Binding-site contacts:
Ligand atom N2 contacts residue ASN32 of chain 1.A at 2.9 Å (h-bond).
Ligand atom C7 contacts residue ASN32 of chain 1.A at 3.4 Å.
Ligand atom O6 contacts residue THR34 of chain 1.A at 3.7 Å.
Ligand atom O6 contacts residue ALA33 of chain 1.A at 2.9 Å (h-bond).
Ligand atom C6 contacts residue THR34 of chain 1.A at 4.1 Å.
Ligand atom C3 contacts residue ASN32 of chain 1.A at 3.9 Å.
Ligand atom O5 contacts residue ALA33 of chain 1.A at 3.7 Å.
Ligand atom C2 contacts residue ASN32 of chain 1.A at 2.5 Å.
Ligand atom C6 contacts residue ALA33 of chain 1.A at 3.9 Å (hydrophobic).
Ligand atom O5 contacts residue THR312 of chain 1.A at 4.5 Å.
Ligand atom O5 contacts residue ASN32 of chain 1.A at 2.4 Å (h-bond).
Ligand atom C8 contacts residue ASN32 of chain 1.A at 4.5 Å.
Ligand atom C1 contacts residue ASN32 of chain 1.A at 1.4 Å.
Ligand atom O7 contacts residue ASN32 of chain 1.A at 3.6 Å.
Ligand atom C5 contacts residue ALA33 of chain 1.A at 4.2 Å (hydrophobic).
Ligand atom C4 contacts residue ASN32 of chain 1.A at 4.3 Å.
Ligand atom C5 contacts residue ASN32 of chain 1.A at 3.7 Å.

A small-molecule ligand and the protein it binds are described below.
Small molecule (SMILES): CC(=O)N[C@@H]1[C@@H](O)[C@H](O)[C@@H](CO)O[C@H]1O

Sequence of chain 1.A:
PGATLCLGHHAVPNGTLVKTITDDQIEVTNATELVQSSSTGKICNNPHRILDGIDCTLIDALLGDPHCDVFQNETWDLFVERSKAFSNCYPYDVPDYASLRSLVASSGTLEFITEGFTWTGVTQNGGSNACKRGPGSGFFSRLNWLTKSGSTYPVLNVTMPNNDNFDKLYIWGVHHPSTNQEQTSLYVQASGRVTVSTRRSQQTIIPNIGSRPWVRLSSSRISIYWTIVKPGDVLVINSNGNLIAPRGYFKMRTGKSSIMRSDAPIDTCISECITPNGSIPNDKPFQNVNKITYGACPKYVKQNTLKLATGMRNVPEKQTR